This small molecule binds to this protein.
Small molecule (SMILES): CC(=O)N[C@H]1[C@H](O[C@H]2[C@H](O)[C@@H](NC(C)=O)CO[C@@H]2CO)O[C@H](CO)[C@@H](O)[C@@H]1O

Sequence of chain 33.Z:
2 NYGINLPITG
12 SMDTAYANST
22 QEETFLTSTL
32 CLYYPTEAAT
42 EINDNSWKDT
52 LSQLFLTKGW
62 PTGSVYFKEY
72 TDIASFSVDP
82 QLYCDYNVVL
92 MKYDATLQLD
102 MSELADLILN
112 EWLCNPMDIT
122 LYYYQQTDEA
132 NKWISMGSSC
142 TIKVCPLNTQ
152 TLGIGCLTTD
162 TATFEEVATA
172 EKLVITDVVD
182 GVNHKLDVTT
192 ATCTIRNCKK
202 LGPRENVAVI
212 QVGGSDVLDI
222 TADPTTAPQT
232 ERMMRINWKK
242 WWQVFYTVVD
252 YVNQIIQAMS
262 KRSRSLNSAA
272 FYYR

Binding-site contacts:
Ligand atom O5 contacts residue ASN19 of chain 33.Z at 2.2 Å (h-bond).
Ligand atom N2 contacts residue ASN19 of chain 33.Z at 4.0 Å.
Ligand atom O7 contacts residue ASN19 of chain 33.Z at 4.5 Å.
Ligand atom C5 contacts residue ASN19 of chain 33.Z at 3.4 Å.
Ligand atom C1 contacts residue ASN19 of chain 33.Z at 1.9 Å.
Ligand atom C6 contacts residue ASN19 of chain 33.Z at 4.1 Å.
Ligand atom O6 contacts residue ASN19 of chain 33.Z at 4.5 Å.
Ligand atom C3 contacts residue ASN19 of chain 33.Z at 4.4 Å.
Ligand atom C2 contacts residue ASN19 of chain 33.Z at 3.4 Å.